This small molecule binds to this protein.
Small molecule (SMILES): COc1ncc2cc(C(=O)Nc3cc(C(=O)N[C@H](CCN)c4cccc(Cl)c4)ccc3Cl)c(=O)[nH]c2n1

Binding-site contacts:
Ligand atom N9 contacts residue LEU117 of chain 1.D at 2.7 Å (h-bond).
Ligand atom O25 contacts residue ASP183 of chain 1.D at 3.6 Å.
Ligand atom C35 contacts residue GLY47 of chain 1.D at 3.5 Å.
Ligand atom C21 contacts residue PHE114 of chain 1.D at 3.6 Å (hydrophobic).
Ligand atom C35 contacts residue LYS43 of chain 1.D at 3.5 Å.
Ligand atom N9 contacts residue MET116 of chain 1.D at 3.7 Å.
Ligand atom C29 contacts residue ASN168 of chain 1.D at 3.3 Å.
Ligand atom C36 contacts residue VAL49 of chain 1.D at 3.5 Å (hydrophobic).
Ligand atom C13 contacts residue ILE41 of chain 1.D at 3.3 Å (hydrophobic).
Ligand atom C10 contacts residue LEU117 of chain 1.D at 3.6 Å (hydrophobic).
Ligand atom C10 contacts residue SER118 of chain 1.D at 3.6 Å.
Ligand atom N16 contacts residue LEU170 of chain 1.D at 3.5 Å.
Ligand atom O11 contacts residue LEU117 of chain 1.D at 3.0 Å (h-bond).
Ligand atom C29 contacts residue SO41 of chain 1.U at 3.5 Å.
Ligand atom CL3 contacts residue GLY47 of chain 1.D at 2.9 Å.
Ligand atom C1 contacts residue ILE41 of chain 1.D at 3.7 Å (hydrophobic).
Ligand atom O25 contacts residue LYS64 of chain 1.D at 2.8 Å (salt-bridge).
Ligand atom N30 contacts residue ASN168 of chain 1.D at 2.8 Å (h-bond).
Ligand atom CL3 contacts residue LYS64 of chain 1.D at 3.7 Å.
Ligand atom C36 contacts residue LYS43 of chain 1.D at 3.6 Å.
Ligand atom C8 contacts residue LEU117 of chain 1.D at 3.7 Å (hydrophobic).
Ligand atom C2 contacts residue ILE41 of chain 1.D at 3.6 Å (hydrophobic).
Ligand atom CL2 contacts residue PHE114 of chain 1.D at 3.6 Å.
Ligand atom N30 contacts residue SO41 of chain 1.U at 3.1 Å (h-bond).
Ligand atom CL3 contacts residue PHE46 of chain 1.D at 3.5 Å.
Ligand atom O5 contacts residue 1PE1 of chain 1.T at 3.7 Å.
Ligand atom C35 contacts residue GLY44 of chain 1.D at 3.2 Å.
Ligand atom C14 contacts residue LEU170 of chain 1.D at 3.7 Å (hydrophobic).
Ligand atom N30 contacts residue ASP183 of chain 1.D at 2.6 Å (salt-bridge).
Ligand atom C6 contacts residue SER118 of chain 1.D at 3.6 Å.
Ligand atom C28 contacts residue ASN168 of chain 1.D at 3.5 Å.
Ligand atom C4 contacts residue 1PE1 of chain 1.T at 3.7 Å.
Ligand atom C27 contacts residue ASP183 of chain 1.D at 3.2 Å.
Ligand atom N9 contacts residue SER118 of chain 1.D at 3.2 Å (h-bond).
Ligand atom C32 contacts residue ASP183 of chain 1.D at 3.6 Å.
Ligand atom N7 contacts residue LEU117 of chain 1.D at 3.7 Å.
Ligand atom C20 contacts residue VAL182 of chain 1.D at 3.7 Å (hydrophobic).
Ligand atom N7 contacts residue SER118 of chain 1.D at 3.7 Å.
Ligand atom CL2 contacts residue GLU115 of chain 1.D at 3.0 Å.
Ligand atom C8 contacts residue SER118 of chain 1.D at 3.3 Å.

Sequence of chain 1.D:
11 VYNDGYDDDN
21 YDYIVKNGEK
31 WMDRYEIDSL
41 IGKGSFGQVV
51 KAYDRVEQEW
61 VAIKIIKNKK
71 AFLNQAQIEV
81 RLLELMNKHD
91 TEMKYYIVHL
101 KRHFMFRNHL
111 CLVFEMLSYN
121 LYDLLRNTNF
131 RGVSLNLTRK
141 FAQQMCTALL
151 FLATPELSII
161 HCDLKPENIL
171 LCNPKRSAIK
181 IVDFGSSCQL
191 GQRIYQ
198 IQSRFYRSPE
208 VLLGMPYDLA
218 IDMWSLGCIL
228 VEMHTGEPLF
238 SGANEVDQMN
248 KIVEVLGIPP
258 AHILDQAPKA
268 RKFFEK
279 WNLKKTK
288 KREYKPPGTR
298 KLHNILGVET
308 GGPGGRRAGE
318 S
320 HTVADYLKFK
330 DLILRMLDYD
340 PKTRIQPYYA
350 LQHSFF